Binding-site contacts:
Ligand atom C14 contacts residue LYS249 of chain 1.A at 3.3 Å.
Ligand atom C2 contacts residue ILE259 of chain 1.A at 3.7 Å (hydrophobic).
Ligand atom C3 contacts residue ILE259 of chain 1.A at 3.5 Å (hydrophobic).
Ligand atom C2 contacts residue PRO242 of chain 1.A at 4.0 Å (hydrophobic).
Ligand atom C7 contacts residue LEU246 of chain 1.A at 4.0 Å (hydrophobic).
Ligand atom N15 contacts residue ILE250 of chain 1.A at 3.8 Å.
Ligand atom C3 contacts residue LEU195 of chain 1.A at 3.7 Å (hydrophobic).
Ligand atom C12 contacts residue TRP197 of chain 1.A at 3.8 Å (hydrophobic).
Ligand atom N10 contacts residue LEU291 of chain 1.A at 3.3 Å (h-bond).
Ligand atom N9 contacts residue TRP197 of chain 1.A at 3.8 Å.
Ligand atom C4 contacts residue LEU246 of chain 1.A at 3.8 Å (hydrophobic).
Ligand atom C4 contacts residue ILE250 of chain 1.A at 3.9 Å (hydrophobic).
Ligand atom C17 contacts residue LEU195 of chain 1.A at 3.9 Å (hydrophobic).
Ligand atom N9 contacts residue SER293 of chain 1.A at 3.8 Å.
Ligand atom N15 contacts residue TRP197 of chain 1.A at 3.4 Å (h-bond).
Ligand atom C14 contacts residue TRP197 of chain 1.A at 3.2 Å (hydrophobic).
Ligand atom N15 contacts residue LYS249 of chain 1.A at 3.5 Å (salt-bridge).
Ligand atom N10 contacts residue ASP292 of chain 1.A at 3.7 Å.
Ligand atom N9 contacts residue GLU192 of chain 1.A at 4.0 Å.
Ligand atom C16 contacts residue ILE250 of chain 1.A at 4.0 Å (hydrophobic).
Ligand atom C1 contacts residue PRO191 of chain 1.A at 3.8 Å (hydrophobic).
Ligand atom C6 contacts residue PRO191 of chain 1.A at 3.7 Å (hydrophobic).
Ligand atom C7 contacts residue GLU192 of chain 1.A at 3.8 Å.
Ligand atom C11 contacts residue GLU192 of chain 1.A at 3.8 Å.
Ligand atom C3 contacts residue ILE250 of chain 1.A at 3.7 Å (hydrophobic).
Ligand atom C16 contacts residue TRP197 of chain 1.A at 3.6 Å (hydrophobic).
Ligand atom F18 contacts residue PRO242 of chain 1.A at 4.0 Å.
Ligand atom C8 contacts residue GLU192 of chain 1.A at 3.8 Å.
Ligand atom C11 contacts residue LEU291 of chain 1.A at 3.0 Å (hydrophobic).
Ligand atom N10 contacts residue GLU192 of chain 1.A at 3.9 Å.
Ligand atom N10 contacts residue SER293 of chain 1.A at 3.0 Å (h-bond).
Ligand atom F18 contacts residue ILE259 of chain 1.A at 3.2 Å.
Ligand atom C6 contacts residue LEU291 of chain 1.A at 3.9 Å (hydrophobic).
Ligand atom C2 contacts residue LEU195 of chain 1.A at 3.9 Å (hydrophobic).
Ligand atom C13 contacts residue TRP197 of chain 1.A at 3.7 Å (hydrophobic).
Ligand atom C8 contacts residue LEU246 of chain 1.A at 3.8 Å (hydrophobic).
Ligand atom C3 contacts residue PRO242 of chain 1.A at 3.6 Å (hydrophobic).
Ligand atom N9 contacts residue LEU246 of chain 1.A at 3.9 Å.
Ligand atom C11 contacts residue SER293 of chain 1.A at 3.9 Å.
Ligand atom C6 contacts residue GLU192 of chain 1.A at 3.7 Å.

A protein and the small-molecule ligand that binds it are described below.
Small molecule (SMILES): Fc1ccc(-c2c[nH]nc2-c2ccncc2)cc1

Sequence of chain 1.A:
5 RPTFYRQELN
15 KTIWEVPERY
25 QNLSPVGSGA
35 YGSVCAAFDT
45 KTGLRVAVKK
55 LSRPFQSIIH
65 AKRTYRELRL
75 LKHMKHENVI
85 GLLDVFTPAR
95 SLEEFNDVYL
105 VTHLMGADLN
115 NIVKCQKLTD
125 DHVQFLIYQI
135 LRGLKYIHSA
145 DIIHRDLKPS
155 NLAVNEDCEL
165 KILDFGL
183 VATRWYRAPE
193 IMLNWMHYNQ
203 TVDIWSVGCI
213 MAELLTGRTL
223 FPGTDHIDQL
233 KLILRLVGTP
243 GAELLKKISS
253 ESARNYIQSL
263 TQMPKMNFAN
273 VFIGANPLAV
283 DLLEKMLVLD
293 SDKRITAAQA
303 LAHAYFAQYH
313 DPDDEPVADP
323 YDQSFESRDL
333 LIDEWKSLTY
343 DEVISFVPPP